The small molecule below binds the protein below.
Small molecule (SMILES): C[C@H](CCC(=O)O)[C@H]1CC[C@H]2[C@@H]3[C@H](O)C[C@@H]4C[C@H](O)CC[C@]4(C)[C@H]3C[C@H](O)[C@]12C

Binding-site contacts:
Ligand atom C24 contacts residue HIS96 of chain 1.A at 3.8 Å.
Ligand atom C23 contacts residue ZN1 of chain 1.H at 4.1 Å.
Ligand atom C24 contacts residue ZN1 of chain 1.H at 2.6 Å.
Ligand atom O25 contacts residue THR199 of chain 1.A at 3.5 Å.
Ligand atom O25 contacts residue THR198 of chain 1.A at 3.5 Å (h-bond).
Ligand atom C7 contacts residue ILE91 of chain 1.A at 4.0 Å (hydrophobic).
Ligand atom C15 contacts residue PHE130 of chain 1.A at 4.0 Å (hydrophobic).
Ligand atom O25 contacts residue HIS96 of chain 1.A at 3.0 Å.
Ligand atom O26 contacts residue HIS96 of chain 1.A at 3.6 Å.
Ligand atom C24 contacts residue THR198 of chain 1.A at 3.4 Å.
Ligand atom C23 contacts residue THR198 of chain 1.A at 4.2 Å.
Ligand atom O3 contacts residue LEU60 of chain 1.A at 4.1 Å.
Ligand atom C16 contacts residue VAL121 of chain 1.A at 4.1 Å (hydrophobic).
Ligand atom O25 contacts residue HIS94 of chain 1.A at 3.1 Å (h-bond).
Ligand atom C14 contacts residue GLN92 of chain 1.A at 3.9 Å.
Ligand atom C8 contacts residue PHE130 of chain 1.A at 4.1 Å (hydrophobic).
Ligand atom C15 contacts residue GLN92 of chain 1.A at 3.6 Å.
Ligand atom C20 contacts residue LEU197 of chain 1.A at 4.3 Å (hydrophobic).
Ligand atom C21 contacts residue PRO200 of chain 1.A at 3.9 Å (hydrophobic).
Ligand atom O26 contacts residue THR198 of chain 1.A at 3.3 Å (h-bond).
Ligand atom O26 contacts residue HIS94 of chain 1.A at 3.0 Å (h-bond).
Ligand atom C24 contacts residue THR199 of chain 1.A at 4.1 Å.
Ligand atom C21 contacts residue THR199 of chain 1.A at 3.2 Å.
Ligand atom C15 contacts residue VAL121 of chain 1.A at 4.1 Å (hydrophobic).
Ligand atom O26 contacts residue HIS119 of chain 1.A at 3.3 Å (h-bond).
Ligand atom C24 contacts residue HIS94 of chain 1.A at 3.3 Å.
Ligand atom C6 contacts residue ILE91 of chain 1.A at 3.7 Å (hydrophobic).
Ligand atom C18 contacts residue PHE130 of chain 1.A at 3.6 Å (hydrophobic).
Ligand atom C24 contacts residue HIS119 of chain 1.A at 4.3 Å.
Ligand atom C19 contacts residue PHE130 of chain 1.A at 4.0 Å (hydrophobic).
Ligand atom C19 contacts residue GOL1 of chain 1.F at 3.6 Å.
Ligand atom O26 contacts residue ZN1 of chain 1.H at 2.0 Å.
Ligand atom O25 contacts residue ZN1 of chain 1.H at 2.5 Å.
Ligand atom C22 contacts residue THR199 of chain 1.A at 4.1 Å.
Ligand atom C23 contacts residue THR199 of chain 1.A at 3.5 Å.
Ligand atom C11 contacts residue GOL1 of chain 1.F at 4.2 Å.
Ligand atom C22 contacts residue HIS94 of chain 1.A at 4.0 Å.
Ligand atom O7 contacts residue GLN92 of chain 1.A at 3.5 Å (h-bond).
Ligand atom C20 contacts residue THR199 of chain 1.A at 4.3 Å.
Ligand atom C16 contacts residue GLN92 of chain 1.A at 3.8 Å.

Sequence of chain 1.A:
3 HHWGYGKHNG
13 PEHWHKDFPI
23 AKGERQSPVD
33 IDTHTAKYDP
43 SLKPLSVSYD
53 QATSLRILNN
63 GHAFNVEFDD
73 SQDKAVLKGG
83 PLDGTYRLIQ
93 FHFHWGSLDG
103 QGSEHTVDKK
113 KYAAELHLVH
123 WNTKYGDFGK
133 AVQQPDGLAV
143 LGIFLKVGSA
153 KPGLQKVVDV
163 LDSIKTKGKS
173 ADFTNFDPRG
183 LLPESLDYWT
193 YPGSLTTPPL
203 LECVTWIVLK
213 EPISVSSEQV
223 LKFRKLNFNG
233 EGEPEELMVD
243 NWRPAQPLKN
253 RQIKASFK